Sequence of chain 1.B:
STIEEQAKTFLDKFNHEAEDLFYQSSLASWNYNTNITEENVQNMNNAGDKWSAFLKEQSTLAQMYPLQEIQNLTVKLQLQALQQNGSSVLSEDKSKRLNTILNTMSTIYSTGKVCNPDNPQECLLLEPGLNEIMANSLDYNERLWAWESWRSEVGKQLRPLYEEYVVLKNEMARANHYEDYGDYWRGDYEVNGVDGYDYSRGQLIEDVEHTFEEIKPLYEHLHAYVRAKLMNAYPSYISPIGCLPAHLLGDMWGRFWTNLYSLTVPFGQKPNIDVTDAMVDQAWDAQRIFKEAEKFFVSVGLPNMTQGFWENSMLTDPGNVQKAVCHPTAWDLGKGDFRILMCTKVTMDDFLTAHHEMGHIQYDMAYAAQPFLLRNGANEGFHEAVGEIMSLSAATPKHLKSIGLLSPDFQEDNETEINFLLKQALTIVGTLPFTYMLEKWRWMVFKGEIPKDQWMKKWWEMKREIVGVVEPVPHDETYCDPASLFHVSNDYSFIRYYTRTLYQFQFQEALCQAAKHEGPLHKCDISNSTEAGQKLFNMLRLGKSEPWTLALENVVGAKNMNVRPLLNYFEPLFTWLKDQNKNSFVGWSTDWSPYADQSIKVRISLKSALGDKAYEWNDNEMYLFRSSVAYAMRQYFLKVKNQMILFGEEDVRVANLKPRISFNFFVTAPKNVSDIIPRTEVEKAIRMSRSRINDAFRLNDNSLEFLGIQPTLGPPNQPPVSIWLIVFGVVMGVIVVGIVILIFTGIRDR

Binding-site contacts:
Ligand atom C2 contacts residue ASN699 of chain 1.B at 2.4 Å.
Ligand atom O6 contacts residue ASN699 of chain 1.B at 4.4 Å.
Ligand atom C5 contacts residue ASN699 of chain 1.B at 3.6 Å.
Ligand atom C8 contacts residue ASN699 of chain 1.B at 4.5 Å.
Ligand atom C1 contacts residue ASN699 of chain 1.B at 1.4 Å.
Ligand atom O5 contacts residue SER701 of chain 1.B at 4.4 Å.
Ligand atom O7 contacts residue TYR264 of chain 1.B at 4.3 Å.
Ligand atom O5 contacts residue ASN699 of chain 1.B at 2.3 Å (h-bond).
Ligand atom O6 contacts residue ASP702 of chain 1.B at 3.0 Å (salt-bridge).
Ligand atom C1 contacts residue ASP702 of chain 1.B at 4.0 Å.
Ligand atom C4 contacts residue ASN699 of chain 1.B at 4.2 Å.
Ligand atom O4 contacts residue ASN168 of chain 1.B at 3.9 Å.
Ligand atom C1 contacts residue SER701 of chain 1.B at 3.9 Å.
Ligand atom O7 contacts residue ASN699 of chain 1.B at 3.4 Å (h-bond).
Ligand atom C5 contacts residue ASN168 of chain 1.B at 4.4 Å.
Ligand atom C7 contacts residue ASN699 of chain 1.B at 3.3 Å.
Ligand atom O7 contacts residue ASN168 of chain 1.B at 3.6 Å.
Ligand atom O5 contacts residue ASP702 of chain 1.B at 3.4 Å.
Ligand atom N2 contacts residue ASN699 of chain 1.B at 2.9 Å (h-bond).
Ligand atom C6 contacts residue ASP702 of chain 1.B at 4.4 Å.
Ligand atom C3 contacts residue ASN699 of chain 1.B at 3.7 Å.
Ligand atom O6 contacts residue SER701 of chain 1.B at 4.2 Å.
Ligand atom C7 contacts residue ASN168 of chain 1.B at 4.5 Å.

This protein binds this small molecule.
Small molecule (SMILES): CC(=O)N[C@H]1[C@H](O[C@H]2[C@H](O)[C@@H](NC(C)=O)CO[C@@H]2CO)O[C@H](CO)[C@@H](O)[C@@H]1O